A protein and the small-molecule ligand that binds it are described below.
Small molecule (SMILES): CC(=O)N[C@H]1[C@H](O[C@H]2[C@H](O)[C@@H](NC(C)=O)CO[C@@H]2CO)O[C@H](CO)[C@@H](O)[C@@H]1O

Binding-site contacts:
Ligand atom C2 contacts residue ASN1118 of chain 1.A at 2.5 Å.
Ligand atom C4 contacts residue ASN1118 of chain 1.A at 4.2 Å.
Ligand atom N2 contacts residue ASN1118 of chain 1.A at 3.0 Å (h-bond).
Ligand atom C7 contacts residue ASN1118 of chain 1.A at 3.3 Å.
Ligand atom C3 contacts residue ASN1118 of chain 1.A at 3.8 Å.
Ligand atom C5 contacts residue ASN1118 of chain 1.A at 3.6 Å.
Ligand atom O5 contacts residue ASN1118 of chain 1.A at 2.3 Å (h-bond).
Ligand atom O7 contacts residue ASN1118 of chain 1.A at 3.3 Å (h-bond).
Ligand atom C1 contacts residue ASN1118 of chain 1.A at 1.4 Å.

Sequence of chain 1.A:
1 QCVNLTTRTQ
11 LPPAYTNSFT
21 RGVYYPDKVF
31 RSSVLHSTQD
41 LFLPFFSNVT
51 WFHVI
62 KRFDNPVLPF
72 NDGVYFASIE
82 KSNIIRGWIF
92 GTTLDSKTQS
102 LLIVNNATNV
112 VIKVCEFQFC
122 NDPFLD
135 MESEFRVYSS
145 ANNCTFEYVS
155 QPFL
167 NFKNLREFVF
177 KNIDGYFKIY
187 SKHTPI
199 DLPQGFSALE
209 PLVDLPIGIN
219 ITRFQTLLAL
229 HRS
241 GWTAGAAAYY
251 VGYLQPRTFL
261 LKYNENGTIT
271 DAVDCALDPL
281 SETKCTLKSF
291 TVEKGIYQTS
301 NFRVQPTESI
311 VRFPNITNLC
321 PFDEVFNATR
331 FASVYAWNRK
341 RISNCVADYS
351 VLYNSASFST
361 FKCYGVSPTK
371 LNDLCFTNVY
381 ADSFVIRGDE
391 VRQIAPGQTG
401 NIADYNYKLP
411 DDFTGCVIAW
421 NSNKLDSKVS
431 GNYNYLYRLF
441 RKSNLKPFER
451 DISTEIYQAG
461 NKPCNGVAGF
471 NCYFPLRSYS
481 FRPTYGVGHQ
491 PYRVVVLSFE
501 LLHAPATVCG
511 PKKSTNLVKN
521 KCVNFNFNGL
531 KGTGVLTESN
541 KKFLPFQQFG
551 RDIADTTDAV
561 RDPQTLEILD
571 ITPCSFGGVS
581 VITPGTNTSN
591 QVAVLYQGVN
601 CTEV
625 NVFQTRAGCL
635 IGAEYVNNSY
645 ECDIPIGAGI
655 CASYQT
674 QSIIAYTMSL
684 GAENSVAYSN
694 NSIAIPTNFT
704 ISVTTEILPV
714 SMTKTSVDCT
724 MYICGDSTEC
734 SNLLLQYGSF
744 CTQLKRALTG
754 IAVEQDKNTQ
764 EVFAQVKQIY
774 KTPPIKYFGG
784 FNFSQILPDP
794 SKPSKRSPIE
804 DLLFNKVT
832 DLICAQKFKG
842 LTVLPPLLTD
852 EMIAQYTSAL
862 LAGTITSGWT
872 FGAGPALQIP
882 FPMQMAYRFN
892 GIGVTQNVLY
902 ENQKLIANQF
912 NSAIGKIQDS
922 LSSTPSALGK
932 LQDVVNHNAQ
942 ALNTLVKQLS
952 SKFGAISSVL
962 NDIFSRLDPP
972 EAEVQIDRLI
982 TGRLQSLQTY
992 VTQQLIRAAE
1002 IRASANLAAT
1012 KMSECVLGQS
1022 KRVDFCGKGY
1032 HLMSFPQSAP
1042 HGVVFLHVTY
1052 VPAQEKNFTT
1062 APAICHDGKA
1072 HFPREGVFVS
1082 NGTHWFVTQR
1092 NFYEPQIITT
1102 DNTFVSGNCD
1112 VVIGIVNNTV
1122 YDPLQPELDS